Binding-site contacts:
Ligand atom O8 contacts residue TRP154 of chain 1.C at 3.6 Å.
Ligand atom O3 contacts residue THR190 of chain 1.C at 3.6 Å.
Ligand atom C8 contacts residue ASP191 of chain 1.C at 3.8 Å.
Ligand atom O2 contacts residue SER194 of chain 1.C at 2.8 Å (h-bond).
Ligand atom O9 contacts residue TYR95 of chain 1.C at 2.9 Å (h-bond).
Ligand atom O1B contacts residue ALA138 of chain 1.C at 3.1 Å (h-bond).
Ligand atom C3 contacts residue LYS223 of chain 1.C at 3.7 Å.
Ligand atom O2 contacts residue LYS223 of chain 1.C at 3.1 Å (salt-bridge).
Ligand atom C1 contacts residue THR137 of chain 1.C at 3.8 Å.
Ligand atom O1A contacts residue ALA138 of chain 1.C at 2.9 Å (h-bond).
Ligand atom C9 contacts residue TYR95 of chain 1.C at 3.5 Å (hydrophobic).
Ligand atom C1 contacts residue ALA138 of chain 1.C at 3.4 Å (hydrophobic).
Ligand atom O2 contacts residue ASP191 of chain 1.C at 3.6 Å.
Ligand atom O3 contacts residue LYS223 of chain 1.C at 2.6 Å (salt-bridge).
Ligand atom C4 contacts residue GLY226 of chain 1.C at 3.2 Å.
Ligand atom C9 contacts residue HIS184 of chain 1.C at 3.4 Å.
Ligand atom N5 contacts residue VAL136 of chain 1.C at 3.4 Å (h-bond).
Ligand atom O1B contacts residue GLN227 of chain 1.C at 3.5 Å (h-bond).
Ligand atom O2 contacts residue GLN193 of chain 1.C at 3.1 Å (h-bond).
Ligand atom O8 contacts residue GLN227 of chain 1.C at 2.7 Å (h-bond).
Ligand atom O1B contacts residue THR137 of chain 1.C at 2.6 Å (h-bond).
Ligand atom C4 contacts residue VAL136 of chain 1.C at 3.6 Å (hydrophobic).
Ligand atom C2 contacts residue ASP191 of chain 1.C at 3.7 Å.
Ligand atom C2 contacts residue LYS223 of chain 1.C at 3.7 Å.
Ligand atom O3 contacts residue SER194 of chain 1.C at 2.9 Å (h-bond).
Ligand atom C8 contacts residue GLN227 of chain 1.C at 3.5 Å.
Ligand atom C2 contacts residue SER194 of chain 1.C at 3.6 Å.
Ligand atom O10 contacts residue ARG134 of chain 1.C at 3.0 Å (salt-bridge).
Ligand atom O8 contacts residue TYR95 of chain 1.C at 2.7 Å (h-bond).
Ligand atom C11 contacts residue LEU195 of chain 1.C at 3.4 Å (hydrophobic).
Ligand atom O3 contacts residue GLY226 of chain 1.C at 3.0 Å (h-bond).
Ligand atom C10 contacts residue ARG134 of chain 1.C at 3.8 Å.
Ligand atom C8 contacts residue TYR95 of chain 1.C at 3.6 Å (hydrophobic).
Ligand atom O4 contacts residue SER194 of chain 1.C at 3.8 Å.
Ligand atom C3 contacts residue GLY226 of chain 1.C at 3.7 Å.
Ligand atom N2 contacts residue ASP191 of chain 1.C at 2.9 Å (salt-bridge).
Ligand atom O9 contacts residue HIS184 of chain 1.C at 3.3 Å (h-bond).
Ligand atom O4 contacts residue GLY226 of chain 1.C at 2.7 Å (h-bond).
Ligand atom O9 contacts residue PRO187 of chain 1.C at 3.2 Å.
Ligand atom C1 contacts residue ASP191 of chain 1.C at 3.8 Å.

The protein below binds the small molecule below.
Small molecule (SMILES): CC(=O)N[C@H]1[C@H](O[C@H]2[C@@H](O)[C@@H](CO)O[C@@H](O[C@H]3[C@H](O)[C@@H](O)[C@H](O)O[C@@H]3CO)[C@@H]2O)O[C@H](CO)[C@@H](O[C@@H]2O[C@H](CO[C@]3(C(=O)O)C[C@H](O)[C@@H](NC(C)=O)[C@H]([C@H](O)[C@H](O)CO)O3)[C@H](O)[C@H](O)[C@H]2O)[C@@H]1O

Sequence of chain 1.C:
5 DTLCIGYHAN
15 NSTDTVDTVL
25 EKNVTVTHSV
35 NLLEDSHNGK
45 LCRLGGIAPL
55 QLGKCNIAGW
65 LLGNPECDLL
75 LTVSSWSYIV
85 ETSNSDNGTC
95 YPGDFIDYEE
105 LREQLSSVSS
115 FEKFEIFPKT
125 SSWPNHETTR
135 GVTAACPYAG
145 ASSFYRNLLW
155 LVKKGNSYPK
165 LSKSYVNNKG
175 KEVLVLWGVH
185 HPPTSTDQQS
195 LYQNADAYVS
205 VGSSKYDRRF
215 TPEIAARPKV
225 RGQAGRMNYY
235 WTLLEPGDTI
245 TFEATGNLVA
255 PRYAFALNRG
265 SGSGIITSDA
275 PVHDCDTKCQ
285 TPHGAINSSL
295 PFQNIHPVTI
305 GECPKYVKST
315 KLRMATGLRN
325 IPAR